Binding-site contacts:
Ligand atom O5 contacts residue ASN603 of chain 1.A at 2.4 Å (h-bond).
Ligand atom C7 contacts residue ASN603 of chain 1.A at 3.6 Å.
Ligand atom O7 contacts residue ASN603 of chain 1.A at 3.8 Å.
Ligand atom C3 contacts residue ASN603 of chain 1.A at 3.8 Å.
Ligand atom N2 contacts residue ASN603 of chain 1.A at 2.9 Å (h-bond).
Ligand atom C5 contacts residue ASN603 of chain 1.A at 3.7 Å.
Ligand atom C1 contacts residue ASN603 of chain 1.A at 1.4 Å.
Ligand atom C2 contacts residue ASN603 of chain 1.A at 2.5 Å.
Ligand atom C4 contacts residue ASN603 of chain 1.A at 4.3 Å.

Sequence of chain 1.A:
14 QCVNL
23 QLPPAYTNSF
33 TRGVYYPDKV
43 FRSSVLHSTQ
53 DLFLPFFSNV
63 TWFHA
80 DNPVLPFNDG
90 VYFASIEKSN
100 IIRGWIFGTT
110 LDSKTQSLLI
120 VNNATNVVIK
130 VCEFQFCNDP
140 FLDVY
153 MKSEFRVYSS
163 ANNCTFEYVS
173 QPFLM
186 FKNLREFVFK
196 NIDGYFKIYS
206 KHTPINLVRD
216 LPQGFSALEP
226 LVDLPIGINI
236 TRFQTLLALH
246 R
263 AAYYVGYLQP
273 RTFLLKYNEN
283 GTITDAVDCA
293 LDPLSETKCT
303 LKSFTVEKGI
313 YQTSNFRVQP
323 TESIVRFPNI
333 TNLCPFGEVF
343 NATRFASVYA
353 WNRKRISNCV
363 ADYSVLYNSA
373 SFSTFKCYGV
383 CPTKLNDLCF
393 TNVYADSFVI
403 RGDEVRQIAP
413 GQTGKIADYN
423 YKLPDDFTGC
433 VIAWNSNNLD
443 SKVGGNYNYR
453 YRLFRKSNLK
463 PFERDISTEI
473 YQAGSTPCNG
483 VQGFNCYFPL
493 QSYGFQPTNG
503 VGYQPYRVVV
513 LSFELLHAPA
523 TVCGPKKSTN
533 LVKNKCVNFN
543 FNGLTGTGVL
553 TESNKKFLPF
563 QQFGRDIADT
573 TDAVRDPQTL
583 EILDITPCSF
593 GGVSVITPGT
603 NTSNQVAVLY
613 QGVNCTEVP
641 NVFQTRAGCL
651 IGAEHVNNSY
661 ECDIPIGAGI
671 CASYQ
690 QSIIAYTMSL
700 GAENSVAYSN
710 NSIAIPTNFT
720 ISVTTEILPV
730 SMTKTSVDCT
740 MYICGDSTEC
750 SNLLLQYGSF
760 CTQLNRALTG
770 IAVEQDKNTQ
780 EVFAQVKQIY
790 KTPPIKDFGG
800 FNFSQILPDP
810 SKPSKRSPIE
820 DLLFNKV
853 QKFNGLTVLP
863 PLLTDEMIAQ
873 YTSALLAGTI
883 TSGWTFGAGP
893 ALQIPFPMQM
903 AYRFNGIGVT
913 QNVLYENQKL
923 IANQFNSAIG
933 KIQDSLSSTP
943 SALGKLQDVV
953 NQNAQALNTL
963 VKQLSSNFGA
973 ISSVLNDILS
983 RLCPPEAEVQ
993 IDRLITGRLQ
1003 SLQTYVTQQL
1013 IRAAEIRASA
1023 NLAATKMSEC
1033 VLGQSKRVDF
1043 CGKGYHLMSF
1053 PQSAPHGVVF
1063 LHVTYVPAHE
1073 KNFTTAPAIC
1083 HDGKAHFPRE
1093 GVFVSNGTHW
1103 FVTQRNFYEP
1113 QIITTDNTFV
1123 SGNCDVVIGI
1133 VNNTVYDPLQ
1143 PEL

A small-molecule ligand and the protein it binds are described below.
Small molecule (SMILES): CC(=O)N[C@@H]1[C@@H](O)[C@H](O)[C@@H](CO)O[C@H]1O